The small molecule below binds the protein below.
Small molecule (SMILES): CC(=O)N[C@@H]1[C@@H](O)[C@H](O)[C@@H](CO)O[C@H]1O

Sequence of chain 1.A:
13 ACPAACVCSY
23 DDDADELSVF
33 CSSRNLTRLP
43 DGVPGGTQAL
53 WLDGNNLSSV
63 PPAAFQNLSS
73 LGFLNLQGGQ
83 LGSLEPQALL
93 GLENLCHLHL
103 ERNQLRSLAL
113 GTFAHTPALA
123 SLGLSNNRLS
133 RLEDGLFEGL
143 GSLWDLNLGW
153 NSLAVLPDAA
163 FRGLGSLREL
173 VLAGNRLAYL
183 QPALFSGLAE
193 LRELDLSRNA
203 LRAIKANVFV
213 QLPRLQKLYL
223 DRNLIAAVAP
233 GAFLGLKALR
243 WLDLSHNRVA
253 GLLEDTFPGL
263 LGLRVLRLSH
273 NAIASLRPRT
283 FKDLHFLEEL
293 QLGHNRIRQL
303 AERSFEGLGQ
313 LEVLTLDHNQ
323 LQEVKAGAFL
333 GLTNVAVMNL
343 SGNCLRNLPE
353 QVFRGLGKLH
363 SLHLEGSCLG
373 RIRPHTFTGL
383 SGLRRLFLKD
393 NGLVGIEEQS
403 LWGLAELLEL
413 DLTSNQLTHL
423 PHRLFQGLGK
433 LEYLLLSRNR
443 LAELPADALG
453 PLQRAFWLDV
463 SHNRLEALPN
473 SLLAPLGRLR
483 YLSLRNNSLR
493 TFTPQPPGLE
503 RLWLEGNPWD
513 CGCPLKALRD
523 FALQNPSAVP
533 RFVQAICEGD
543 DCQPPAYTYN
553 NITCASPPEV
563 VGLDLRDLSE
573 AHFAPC

Binding-site contacts:
Ligand atom O6 contacts residue ASN37 of chain 1.A at 4.4 Å.
Ligand atom C4 contacts residue ASN37 of chain 1.A at 4.2 Å.
Ligand atom C1 contacts residue ASN37 of chain 1.A at 1.4 Å.
Ligand atom N2 contacts residue ASN37 of chain 1.A at 3.1 Å (h-bond).
Ligand atom C5 contacts residue ASN37 of chain 1.A at 3.6 Å.
Ligand atom C7 contacts residue ASN37 of chain 1.A at 4.1 Å.
Ligand atom C2 contacts residue ASN37 of chain 1.A at 2.5 Å.
Ligand atom C3 contacts residue ASN37 of chain 1.A at 3.8 Å.
Ligand atom O5 contacts residue ASN37 of chain 1.A at 2.2 Å (h-bond).